A small-molecule ligand and the protein it binds are described below.
Small molecule (SMILES): CC(=O)N[C@H]1[C@H](O[C@H]2[C@H](O)[C@@H](NC(C)=O)CO[C@@H]2CO)O[C@H](CO)[C@@H](O[C@@H]2O[C@H](CO)[C@@H](O)[C@H](O)[C@@H]2O)[C@@H]1O

Sequence of chain 1.D:
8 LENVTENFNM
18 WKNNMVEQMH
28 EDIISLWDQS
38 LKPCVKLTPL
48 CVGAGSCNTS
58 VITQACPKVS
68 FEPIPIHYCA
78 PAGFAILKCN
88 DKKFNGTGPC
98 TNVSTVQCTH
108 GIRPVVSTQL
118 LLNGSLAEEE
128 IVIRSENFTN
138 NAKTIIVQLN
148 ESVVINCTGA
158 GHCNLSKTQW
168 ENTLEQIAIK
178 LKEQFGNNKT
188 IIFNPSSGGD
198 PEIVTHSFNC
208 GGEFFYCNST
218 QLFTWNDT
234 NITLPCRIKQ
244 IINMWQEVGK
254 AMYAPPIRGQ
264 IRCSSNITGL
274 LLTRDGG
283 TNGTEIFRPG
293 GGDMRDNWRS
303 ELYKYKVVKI

Binding-site contacts:
Ligand atom O6 contacts residue PRO96 of chain 1.D at 4.3 Å.
Ligand atom C5 contacts residue THR94 of chain 1.D at 3.2 Å.
Ligand atom C7 contacts residue PRO96 of chain 1.D at 3.6 Å (hydrophobic).
Ligand atom O4 contacts residue GLY95 of chain 1.D at 4.3 Å.
Ligand atom C7 contacts residue GLY95 of chain 1.D at 3.9 Å.
Ligand atom C6 contacts residue GLY95 of chain 1.D at 3.5 Å.
Ligand atom C7 contacts residue ASN92 of chain 1.D at 3.9 Å.
Ligand atom C5 contacts residue ASN92 of chain 1.D at 3.6 Å.
Ligand atom C4 contacts residue ASN92 of chain 1.D at 4.3 Å.
Ligand atom N2 contacts residue THR94 of chain 1.D at 4.1 Å.
Ligand atom O5 contacts residue THR94 of chain 1.D at 3.5 Å (h-bond).
Ligand atom C2 contacts residue ASN92 of chain 1.D at 2.5 Å.
Ligand atom C3 contacts residue ASN92 of chain 1.D at 3.9 Å.
Ligand atom C6 contacts residue PRO96 of chain 1.D at 3.6 Å (hydrophobic).
Ligand atom C6 contacts residue THR94 of chain 1.D at 3.6 Å.
Ligand atom C8 contacts residue PRO96 of chain 1.D at 3.7 Å (hydrophobic).
Ligand atom O7 contacts residue ASN92 of chain 1.D at 4.3 Å.
Ligand atom C1 contacts residue ASN92 of chain 1.D at 1.4 Å.
Ligand atom C2 contacts residue THR94 of chain 1.D at 4.1 Å.
Ligand atom N2 contacts residue ASN92 of chain 1.D at 3.0 Å (h-bond).
Ligand atom O7 contacts residue GLY95 of chain 1.D at 3.5 Å.
Ligand atom O5 contacts residue ASN92 of chain 1.D at 2.4 Å (h-bond).
Ligand atom C8 contacts residue PHE135 of chain 1.D at 3.8 Å (hydrophobic).
Ligand atom N2 contacts residue PRO96 of chain 1.D at 3.7 Å.
Ligand atom N2 contacts residue GLY95 of chain 1.D at 4.2 Å.
Ligand atom C4 contacts residue THR94 of chain 1.D at 4.4 Å.
Ligand atom C1 contacts residue THR94 of chain 1.D at 3.6 Å.
Ligand atom C5 contacts residue GLY95 of chain 1.D at 3.9 Å.
Ligand atom O7 contacts residue PRO96 of chain 1.D at 4.0 Å.
Ligand atom C8 contacts residue ASN14 of chain 1.D at 4.4 Å.
Ligand atom C3 contacts residue THR94 of chain 1.D at 3.9 Å.